Sequence of chain 1.E:
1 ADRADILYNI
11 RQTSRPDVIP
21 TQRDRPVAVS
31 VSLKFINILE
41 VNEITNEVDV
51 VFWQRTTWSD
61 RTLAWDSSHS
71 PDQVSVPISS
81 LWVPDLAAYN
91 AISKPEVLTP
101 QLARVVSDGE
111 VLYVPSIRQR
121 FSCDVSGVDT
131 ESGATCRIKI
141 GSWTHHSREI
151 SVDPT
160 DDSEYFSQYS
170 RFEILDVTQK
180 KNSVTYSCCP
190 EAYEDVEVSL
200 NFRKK

Binding-site contacts:
Ligand atom F3 contacts residue THR57 of chain 1.A at 3.0 Å.
Ligand atom N3 contacts residue THR144 of chain 1.E at 3.5 Å.
Ligand atom C1 contacts residue THR57 of chain 1.A at 3.6 Å.
Ligand atom C9 contacts residue VAL114 of chain 1.A at 3.9 Å (hydrophobic).
Ligand atom C19 contacts residue LEU112 of chain 1.A at 3.5 Å (hydrophobic).
Ligand atom C4 contacts residue ARG55 of chain 1.A at 3.5 Å.
Ligand atom C6 contacts residue ARG55 of chain 1.A at 3.5 Å.
Ligand atom C2 contacts residue ARG55 of chain 1.A at 3.7 Å.
Ligand atom C16 contacts residue TYR192 of chain 1.E at 3.4 Å (hydrophobic).
Ligand atom C7 contacts residue ARG55 of chain 1.A at 3.7 Å.
Ligand atom C5 contacts residue ARG55 of chain 1.A at 3.3 Å.
Ligand atom C18 contacts residue TRP143 of chain 1.E at 3.5 Å (hydrophobic).
Ligand atom C19 contacts residue ARG104 of chain 1.A at 3.8 Å.
Ligand atom C6 contacts residue CYS187 of chain 1.E at 3.9 Å (hydrophobic).
Ligand atom C11 contacts residue TRP53 of chain 1.A at 3.7 Å (hydrophobic).
Ligand atom C10 contacts residue TYR185 of chain 1.E at 3.4 Å (hydrophobic).
Ligand atom C13 contacts residue TRP143 of chain 1.E at 3.4 Å (hydrophobic).
Ligand atom F2 contacts residue ARG55 of chain 1.A at 3.5 Å.
Ligand atom O2 contacts residue TRP53 of chain 1.A at 3.9 Å.
Ligand atom F1 contacts residue THR57 of chain 1.A at 3.3 Å.
Ligand atom N3 contacts residue VAL114 of chain 1.A at 3.7 Å.
Ligand atom C10 contacts residue TRP53 of chain 1.A at 3.3 Å (hydrophobic).
Ligand atom F2 contacts residue THR57 of chain 1.A at 3.7 Å.
Ligand atom C16 contacts residue TRP143 of chain 1.E at 3.5 Å (hydrophobic).
Ligand atom C11 contacts residue TRP143 of chain 1.E at 3.4 Å (hydrophobic).
Ligand atom C17 contacts residue TRP143 of chain 1.E at 3.6 Å (hydrophobic).
Ligand atom C11 contacts residue TYR185 of chain 1.E at 3.0 Å (hydrophobic).
Ligand atom C14 contacts residue TYR185 of chain 1.E at 3.3 Å (hydrophobic).
Ligand atom N2 contacts residue TYR185 of chain 1.E at 3.6 Å.
Ligand atom C19 contacts residue THR144 of chain 1.E at 3.7 Å.
Ligand atom C12 contacts residue TYR185 of chain 1.E at 2.7 Å (hydrophobic).
Ligand atom O2 contacts residue ARG55 of chain 1.A at 2.6 Å (salt-bridge).
Ligand atom C9 contacts residue ARG55 of chain 1.A at 3.6 Å.
Ligand atom C12 contacts residue TRP143 of chain 1.E at 3.4 Å (hydrophobic).
Ligand atom C3 contacts residue ARG55 of chain 1.A at 3.8 Å.
Ligand atom N1 contacts residue TYR185 of chain 1.E at 3.3 Å.
Ligand atom C18 contacts residue VAL114 of chain 1.A at 3.6 Å (hydrophobic).
Ligand atom C13 contacts residue TYR185 of chain 1.E at 2.9 Å (hydrophobic).
Ligand atom N1 contacts residue VAL114 of chain 1.A at 3.9 Å.
Ligand atom N4 contacts residue ARG104 of chain 1.A at 3.2 Å.

Sequence of chain 1.A:
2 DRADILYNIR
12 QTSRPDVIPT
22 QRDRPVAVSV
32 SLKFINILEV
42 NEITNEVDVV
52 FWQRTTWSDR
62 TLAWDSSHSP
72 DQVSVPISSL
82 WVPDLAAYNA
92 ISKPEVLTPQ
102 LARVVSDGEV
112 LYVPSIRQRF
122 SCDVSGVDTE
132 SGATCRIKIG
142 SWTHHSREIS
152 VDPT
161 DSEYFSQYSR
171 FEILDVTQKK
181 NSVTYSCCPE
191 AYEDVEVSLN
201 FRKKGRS

This small molecule binds to this protein.
Small molecule (SMILES): O=c1c(-c2cccc(C(F)(F)F)c2)c([O-])[n+](Cc2cncnc2)c2ccccn12